Binding-site contacts:
Ligand atom C7 contacts residue ASN190 of chain 1.A at 3.5 Å.
Ligand atom N2 contacts residue ASN190 of chain 1.A at 3.9 Å.
Ligand atom C1 contacts residue ASN190 of chain 1.A at 2.4 Å.
Ligand atom O7 contacts residue LEU189 of chain 1.A at 4.3 Å.
Ligand atom O5 contacts residue ASN190 of chain 1.A at 3.2 Å (h-bond).
Ligand atom C8 contacts residue ASN190 of chain 1.A at 3.8 Å.
Ligand atom C2 contacts residue ASN190 of chain 1.A at 3.7 Å.
Ligand atom O7 contacts residue ASN190 of chain 1.A at 3.7 Å.
Ligand atom C8 contacts residue ARG202 of chain 1.A at 3.7 Å.
Ligand atom C5 contacts residue ASN190 of chain 1.A at 4.4 Å.

Sequence of chain 1.A:
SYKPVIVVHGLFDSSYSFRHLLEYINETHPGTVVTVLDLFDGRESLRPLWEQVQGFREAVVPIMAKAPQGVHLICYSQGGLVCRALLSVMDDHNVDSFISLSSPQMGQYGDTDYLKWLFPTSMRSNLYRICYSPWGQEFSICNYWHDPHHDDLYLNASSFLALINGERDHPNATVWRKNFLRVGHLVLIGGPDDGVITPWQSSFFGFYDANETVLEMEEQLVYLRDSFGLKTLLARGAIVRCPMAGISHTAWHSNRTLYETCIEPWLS

The protein below binds the small molecule below.
Small molecule (SMILES): CC(=O)N[C@@H]1[C@@H](O)[C@H](O)[C@@H](CO)O[C@H]1O